Sequence of chain 1.A:
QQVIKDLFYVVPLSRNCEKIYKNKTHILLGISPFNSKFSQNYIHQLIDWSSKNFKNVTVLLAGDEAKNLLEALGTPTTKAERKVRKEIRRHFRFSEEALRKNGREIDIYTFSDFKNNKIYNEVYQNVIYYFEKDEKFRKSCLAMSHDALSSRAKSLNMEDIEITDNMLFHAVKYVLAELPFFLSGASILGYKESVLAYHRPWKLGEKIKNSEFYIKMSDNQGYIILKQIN

This protein binds this small molecule.
Small molecule (SMILES): CCCC[C@H](O)CO

Binding-site contacts:
Ligand atom O04 contacts residue TYR200 of chain 1.A at 3.7 Å.
Ligand atom C07 contacts residue LEU62 of chain 1.A at 4.5 Å (hydrophobic).
Ligand atom C07 contacts residue TYR176 of chain 1.A at 3.5 Å (hydrophobic).
Ligand atom O01 contacts residue PHE184 of chain 1.A at 3.6 Å.
Ligand atom C08 contacts residue ALA64 of chain 1.A at 3.5 Å (hydrophobic).
Ligand atom C07 contacts residue GLU180 of chain 1.A at 3.5 Å.
Ligand atom C06 contacts residue ILE33 of chain 1.A at 3.9 Å (hydrophobic).
Ligand atom C05 contacts residue GLY32 of chain 1.A at 4.1 Å.
Ligand atom C02 contacts residue TYR200 of chain 1.A at 3.5 Å (hydrophobic).
Ligand atom C08 contacts residue LEU62 of chain 1.A at 3.6 Å (hydrophobic).
Ligand atom C07 contacts residue PHE113 of chain 1.A at 4.0 Å (hydrophobic).
Ligand atom O01 contacts residue GLU180 of chain 1.A at 2.9 Å (salt-bridge).
Ligand atom O04 contacts residue LEU198 of chain 1.A at 4.1 Å.
Ligand atom O04 contacts residue GLY32 of chain 1.A at 4.3 Å.
Ligand atom C07 contacts residue ILE33 of chain 1.A at 4.3 Å (hydrophobic).
Ligand atom C06 contacts residue GLU180 of chain 1.A at 3.7 Å.
Ligand atom C03 contacts residue GLY32 of chain 1.A at 4.0 Å.
Ligand atom C02 contacts residue PHE184 of chain 1.A at 4.4 Å (hydrophobic).
Ligand atom C05 contacts residue PHE184 of chain 1.A at 4.3 Å (hydrophobic).
Ligand atom C02 contacts residue GLU180 of chain 1.A at 4.1 Å.
Ligand atom O04 contacts residue PHE184 of chain 1.A at 3.6 Å.
Ligand atom C08 contacts residue PHE113 of chain 1.A at 4.1 Å (hydrophobic).
Ligand atom C06 contacts residue GLY32 of chain 1.A at 4.5 Å.
Ligand atom C02 contacts residue SER34 of chain 1.A at 4.4 Å.
Ligand atom C03 contacts residue PHE184 of chain 1.A at 4.3 Å (hydrophobic).
Ligand atom C03 contacts residue GLU180 of chain 1.A at 4.4 Å.
Ligand atom C05 contacts residue GLU180 of chain 1.A at 3.5 Å.
Ligand atom C03 contacts residue TYR200 of chain 1.A at 3.7 Å (hydrophobic).
Ligand atom C06 contacts residue TYR176 of chain 1.A at 3.9 Å (hydrophobic).
Ligand atom C08 contacts residue ILE33 of chain 1.A at 3.6 Å (hydrophobic).
Ligand atom C08 contacts residue LEU63 of chain 1.A at 3.4 Å (hydrophobic).
Ligand atom C06 contacts residue SER34 of chain 1.A at 4.3 Å.
Ligand atom C08 contacts residue TYR176 of chain 1.A at 4.4 Å (hydrophobic).